The small molecule below binds the protein below.
Small molecule (SMILES): CC(=O)N[C@@H]1[C@@H](O)[C@H](O)[C@@H](CO)O[C@H]1O

Binding-site contacts:
Ligand atom O7 contacts residue LYS181 of chain 4.E at 3.9 Å.
Ligand atom C3 contacts residue ASN259 of chain 4.F at 3.8 Å.
Ligand atom O6 contacts residue THR116 of chain 4.E at 3.5 Å.
Ligand atom O5 contacts residue ASN259 of chain 4.F at 2.4 Å (h-bond).
Ligand atom O5 contacts residue THR116 of chain 4.E at 4.0 Å.
Ligand atom O7 contacts residue ASN259 of chain 4.F at 2.9 Å (h-bond).
Ligand atom C1 contacts residue ASN259 of chain 4.F at 1.4 Å.
Ligand atom C5 contacts residue ASN259 of chain 4.F at 3.7 Å.
Ligand atom C4 contacts residue ASN259 of chain 4.F at 4.2 Å.
Ligand atom C8 contacts residue ASN259 of chain 4.F at 4.4 Å.
Ligand atom C2 contacts residue ASN259 of chain 4.F at 2.4 Å.
Ligand atom O6 contacts residue LYS115 of chain 4.E at 4.4 Å.
Ligand atom N2 contacts residue ASN259 of chain 4.F at 2.9 Å (h-bond).
Ligand atom C8 contacts residue LYS181 of chain 4.E at 4.1 Å.
Ligand atom C7 contacts residue ASN259 of chain 4.F at 3.1 Å.

Sequence of chain 4.F:
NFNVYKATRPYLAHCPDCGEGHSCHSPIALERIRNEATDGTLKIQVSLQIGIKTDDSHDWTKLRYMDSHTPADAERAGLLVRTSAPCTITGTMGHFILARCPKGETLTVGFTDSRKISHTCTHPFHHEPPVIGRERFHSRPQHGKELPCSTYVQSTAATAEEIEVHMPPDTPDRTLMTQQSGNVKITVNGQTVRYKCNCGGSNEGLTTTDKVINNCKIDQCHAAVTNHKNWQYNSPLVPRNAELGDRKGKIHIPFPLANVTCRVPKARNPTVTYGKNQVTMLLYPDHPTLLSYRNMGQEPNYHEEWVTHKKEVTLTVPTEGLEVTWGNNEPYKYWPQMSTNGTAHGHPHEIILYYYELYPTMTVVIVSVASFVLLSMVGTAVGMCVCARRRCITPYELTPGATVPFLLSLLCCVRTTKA

Sequence of chain 4.E:
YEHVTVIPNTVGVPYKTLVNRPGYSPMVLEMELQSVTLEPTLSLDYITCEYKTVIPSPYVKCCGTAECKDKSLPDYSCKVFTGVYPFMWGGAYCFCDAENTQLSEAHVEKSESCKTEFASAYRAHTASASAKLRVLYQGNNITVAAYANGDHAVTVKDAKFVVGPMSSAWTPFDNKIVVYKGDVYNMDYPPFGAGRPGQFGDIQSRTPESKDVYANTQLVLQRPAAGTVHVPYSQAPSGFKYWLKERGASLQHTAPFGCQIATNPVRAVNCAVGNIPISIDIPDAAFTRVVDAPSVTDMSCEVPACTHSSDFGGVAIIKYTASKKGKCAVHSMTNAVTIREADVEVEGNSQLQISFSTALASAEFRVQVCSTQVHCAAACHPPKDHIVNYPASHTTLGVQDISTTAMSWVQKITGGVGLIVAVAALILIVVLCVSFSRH